Binding-site contacts:
Ligand atom C8 contacts residue ARG326 of chain 1.A at 3.7 Å.
Ligand atom C6 contacts residue THR47 of chain 1.A at 4.1 Å.
Ligand atom C7 contacts residue ARG326 of chain 1.A at 4.3 Å.
Ligand atom C2 contacts residue ASN45 of chain 1.A at 2.5 Å.
Ligand atom C1 contacts residue ASN50 of chain 1.A at 3.9 Å.
Ligand atom O5 contacts residue THR47 of chain 1.A at 4.2 Å.
Ligand atom O5 contacts residue ASN50 of chain 1.A at 3.1 Å (h-bond).
Ligand atom O7 contacts residue ASN45 of chain 1.A at 3.6 Å.
Ligand atom C1 contacts residue THR47 of chain 1.A at 4.5 Å.
Ligand atom C5 contacts residue ASN50 of chain 1.A at 4.2 Å.
Ligand atom O6 contacts residue THR47 of chain 1.A at 3.0 Å (h-bond).
Ligand atom C5 contacts residue ASN45 of chain 1.A at 3.6 Å.
Ligand atom O5 contacts residue ASN45 of chain 1.A at 2.3 Å (h-bond).
Ligand atom C7 contacts residue ASN45 of chain 1.A at 3.5 Å.
Ligand atom C3 contacts residue ASN45 of chain 1.A at 3.8 Å.
Ligand atom C1 contacts residue ASN45 of chain 1.A at 1.4 Å.
Ligand atom C8 contacts residue ASP324 of chain 1.A at 4.2 Å.
Ligand atom C4 contacts residue ASN45 of chain 1.A at 4.2 Å.
Ligand atom C6 contacts residue GLU49 of chain 1.A at 4.4 Å.
Ligand atom C6 contacts residue ASN50 of chain 1.A at 3.8 Å.
Ligand atom O6 contacts residue ASN50 of chain 1.A at 3.9 Å.
Ligand atom O6 contacts residue GLU49 of chain 1.A at 3.7 Å.
Ligand atom N2 contacts residue ASN45 of chain 1.A at 3.0 Å (h-bond).

This protein binds this small molecule.
Small molecule (SMILES): CC(=O)N[C@@H]1[C@@H](O)[C@H](O)[C@@H](CO)O[C@H]1O

Sequence of chain 1.A:
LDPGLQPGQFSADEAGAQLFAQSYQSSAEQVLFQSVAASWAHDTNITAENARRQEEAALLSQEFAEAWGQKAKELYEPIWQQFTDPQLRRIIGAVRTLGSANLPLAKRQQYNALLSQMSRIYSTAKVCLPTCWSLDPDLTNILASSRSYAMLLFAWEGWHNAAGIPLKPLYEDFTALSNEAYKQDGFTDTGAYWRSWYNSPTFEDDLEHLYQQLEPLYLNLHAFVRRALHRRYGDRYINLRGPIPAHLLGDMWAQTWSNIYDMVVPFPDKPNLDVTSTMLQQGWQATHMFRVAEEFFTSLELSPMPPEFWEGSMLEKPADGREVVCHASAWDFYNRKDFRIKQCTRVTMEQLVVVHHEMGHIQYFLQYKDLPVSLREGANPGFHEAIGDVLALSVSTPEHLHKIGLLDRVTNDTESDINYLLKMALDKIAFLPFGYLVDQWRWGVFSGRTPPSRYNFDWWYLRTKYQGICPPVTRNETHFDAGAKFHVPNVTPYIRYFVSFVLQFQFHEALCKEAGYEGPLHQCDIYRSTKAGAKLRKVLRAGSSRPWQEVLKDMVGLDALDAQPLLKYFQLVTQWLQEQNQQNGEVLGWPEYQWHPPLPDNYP